This small molecule binds to this protein.
Small molecule (SMILES): C(=C1\CCCN=C1c1cccnc1)\c1cccs1

Binding-site contacts:
Ligand atom C7 contacts residue TYR172 of chain 1.F at 3.3 Å (hydrophobic).
Ligand atom C6 contacts residue MET122 of chain 1.F at 3.8 Å (hydrophobic).
Ligand atom C2 contacts residue CYS195 of chain 1.J at 3.5 Å (hydrophobic).
Ligand atom C10 contacts residue TRP151 of chain 1.J at 3.4 Å (hydrophobic).
Ligand atom N17 contacts residue MET122 of chain 1.F at 4.1 Å.
Ligand atom C1 contacts residue TYR200 of chain 1.J at 4.1 Å (hydrophobic).
Ligand atom C10 contacts residue TYR200 of chain 1.J at 4.0 Å (hydrophobic).
Ligand atom C8 contacts residue TYR200 of chain 1.J at 4.0 Å (hydrophobic).
Ligand atom C8 contacts residue TRP151 of chain 1.J at 3.2 Å (hydrophobic).
Ligand atom C7 contacts residue TYR193 of chain 1.J at 4.1 Å (hydrophobic).
Ligand atom C13 contacts residue TYR193 of chain 1.J at 3.5 Å (hydrophobic).
Ligand atom C14 contacts residue TYR193 of chain 1.J at 3.8 Å (hydrophobic).
Ligand atom C13 contacts residue TYR200 of chain 1.J at 3.9 Å (hydrophobic).
Ligand atom S18 contacts residue TYR193 of chain 1.J at 3.6 Å.
Ligand atom N16 contacts residue TRP151 of chain 1.J at 3.7 Å.
Ligand atom C10 contacts residue MET122 of chain 1.F at 3.5 Å (hydrophobic).
Ligand atom C5 contacts residue THR152 of chain 1.J at 4.0 Å.
Ligand atom C8 contacts residue MET122 of chain 1.F at 3.8 Å (hydrophobic).
Ligand atom C2 contacts residue CYS196 of chain 1.J at 4.0 Å (hydrophobic).
Ligand atom N16 contacts residue MET122 of chain 1.F at 3.9 Å.
Ligand atom C11 contacts residue TYR200 of chain 1.J at 4.1 Å (hydrophobic).
Ligand atom C11 contacts residue MET122 of chain 1.F at 3.2 Å (hydrophobic).
Ligand atom N16 contacts residue THR152 of chain 1.J at 3.9 Å.
Ligand atom C14 contacts residue TYR200 of chain 1.J at 3.6 Å (hydrophobic).
Ligand atom C1 contacts residue ARG112 of chain 1.F at 3.9 Å.
Ligand atom C15 contacts residue TRP151 of chain 1.J at 3.6 Å (hydrophobic).
Ligand atom C13 contacts residue MET122 of chain 1.F at 4.1 Å (hydrophobic).
Ligand atom C1 contacts residue LEU120 of chain 1.F at 3.8 Å (hydrophobic).
Ligand atom C3 contacts residue TRP151 of chain 1.J at 3.8 Å (hydrophobic).
Ligand atom C12 contacts residue MET122 of chain 1.F at 3.0 Å (hydrophobic).
Ligand atom C7 contacts residue CYS195 of chain 1.J at 3.4 Å (hydrophobic).
Ligand atom C4 contacts residue MET122 of chain 1.F at 3.9 Å (hydrophobic).
Ligand atom C2 contacts residue GLN63 of chain 1.F at 3.8 Å.
Ligand atom C3 contacts residue TYR200 of chain 1.J at 3.2 Å (hydrophobic).
Ligand atom C6 contacts residue TRP151 of chain 1.J at 3.2 Å (hydrophobic).
Ligand atom C9 contacts residue MET122 of chain 1.F at 3.5 Å (hydrophobic).
Ligand atom C15 contacts residue TYR97 of chain 1.J at 4.2 Å (hydrophobic).
Ligand atom N17 contacts residue TRP151 of chain 1.J at 2.8 Å (h-bond).
Ligand atom C5 contacts residue ARG112 of chain 1.F at 4.1 Å.
Ligand atom C14 contacts residue TYR97 of chain 1.J at 4.0 Å (hydrophobic).

Sequence of chain 1.J:
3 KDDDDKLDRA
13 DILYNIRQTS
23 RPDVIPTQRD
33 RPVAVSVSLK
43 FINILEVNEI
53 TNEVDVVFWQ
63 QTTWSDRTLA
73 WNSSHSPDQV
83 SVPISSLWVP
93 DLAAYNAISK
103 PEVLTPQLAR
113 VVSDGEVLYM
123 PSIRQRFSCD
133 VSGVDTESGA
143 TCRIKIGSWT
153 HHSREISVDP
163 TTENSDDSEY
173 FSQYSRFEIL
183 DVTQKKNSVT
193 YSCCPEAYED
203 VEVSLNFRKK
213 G

Sequence of chain 1.F:
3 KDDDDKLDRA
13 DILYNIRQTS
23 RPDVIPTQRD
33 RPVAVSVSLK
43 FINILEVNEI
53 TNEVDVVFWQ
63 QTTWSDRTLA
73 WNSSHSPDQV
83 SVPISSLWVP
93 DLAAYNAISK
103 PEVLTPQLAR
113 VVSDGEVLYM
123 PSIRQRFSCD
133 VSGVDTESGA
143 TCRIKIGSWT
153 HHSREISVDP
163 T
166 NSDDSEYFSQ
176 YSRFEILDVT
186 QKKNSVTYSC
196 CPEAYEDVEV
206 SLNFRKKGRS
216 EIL